Sequence of chain 1.A:
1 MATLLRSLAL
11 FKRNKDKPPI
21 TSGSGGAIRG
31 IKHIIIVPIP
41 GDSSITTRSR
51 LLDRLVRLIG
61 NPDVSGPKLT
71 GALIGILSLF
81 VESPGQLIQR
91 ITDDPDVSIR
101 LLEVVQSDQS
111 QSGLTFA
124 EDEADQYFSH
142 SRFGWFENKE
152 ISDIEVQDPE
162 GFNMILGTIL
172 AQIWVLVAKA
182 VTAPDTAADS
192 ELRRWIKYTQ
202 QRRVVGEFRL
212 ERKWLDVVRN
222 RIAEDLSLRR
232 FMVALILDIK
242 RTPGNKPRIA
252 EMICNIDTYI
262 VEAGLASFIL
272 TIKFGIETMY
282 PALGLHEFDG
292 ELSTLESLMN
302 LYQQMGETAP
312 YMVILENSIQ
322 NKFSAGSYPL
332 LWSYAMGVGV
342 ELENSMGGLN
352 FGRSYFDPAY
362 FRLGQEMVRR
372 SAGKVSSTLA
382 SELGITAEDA

Binding-site contacts:
Ligand atom O2' contacts residue THR183 of chain 1.A at 2.4 Å (h-bond).
Ligand atom O2 contacts residue SER346 of chain 1.A at 3.1 Å (h-bond).
Ligand atom C6 contacts residue LEU350 of chain 1.A at 3.7 Å (hydrophobic).
Ligand atom O4' contacts residue SER346 of chain 1.A at 2.7 Å (h-bond).
Ligand atom OP2 contacts residue ARG354 of chain 1.A at 3.7 Å.
Ligand atom OP1 contacts residue ALA267 of chain 1.A at 3.4 Å.
Ligand atom O2 contacts residue THR183 of chain 1.A at 3.7 Å.
Ligand atom P contacts residue LYS180 of chain 1.A at 3.8 Å.
Ligand atom OP1 contacts residue ARG194 of chain 1.A at 2.9 Å (salt-bridge).
Ligand atom C1' contacts residue SER346 of chain 1.A at 3.6 Å.
Ligand atom N4 contacts residue ASN351 of chain 1.A at 3.7 Å.
Ligand atom OP2 contacts residue GLY265 of chain 1.A at 3.1 Å (h-bond).
Ligand atom O3' contacts residue GLY265 of chain 1.A at 3.2 Å (h-bond).
Ligand atom O5' contacts residue ARG194 of chain 1.A at 3.5 Å (salt-bridge).
Ligand atom N1 contacts residue ASN351 of chain 1.A at 3.6 Å (h-bond).
Ligand atom N4 contacts residue TYR260 of chain 1.A at 3.6 Å.
Ligand atom C1' contacts residue THR183 of chain 1.A at 3.4 Å.
Ligand atom OP2 contacts residue LYS180 of chain 1.A at 3.1 Å (salt-bridge).
Ligand atom C2' contacts residue SER346 of chain 1.A at 3.4 Å.
Ligand atom OP2 contacts residue ARG194 of chain 1.A at 3.4 Å (salt-bridge).
Ligand atom O2' contacts residue GLY349 of chain 1.A at 3.5 Å (h-bond).
Ligand atom O2' contacts residue ILE320 of chain 1.A at 3.4 Å.
Ligand atom N4 contacts residue PHE352 of chain 1.A at 3.5 Å (h-bond).
Ligand atom C2' contacts residue THR183 of chain 1.A at 3.4 Å.
Ligand atom O5' contacts residue GLN321 of chain 1.A at 3.7 Å.
Ligand atom P contacts residue ARG194 of chain 1.A at 3.6 Å.
Ligand atom C5' contacts residue LEU350 of chain 1.A at 3.8 Å (hydrophobic).
Ligand atom C6 contacts residue ASN351 of chain 1.A at 3.6 Å.
Ligand atom C4 contacts residue ASN351 of chain 1.A at 3.1 Å.
Ligand atom C5 contacts residue ASN351 of chain 1.A at 3.4 Å.
Ligand atom C2 contacts residue ASN351 of chain 1.A at 3.4 Å.
Ligand atom N4 contacts residue GLY353 of chain 1.A at 3.6 Å.
Ligand atom OP1 contacts residue GLY265 of chain 1.A at 3.2 Å (h-bond).
Ligand atom C4' contacts residue SER346 of chain 1.A at 3.4 Å.
Ligand atom N3 contacts residue ASN351 of chain 1.A at 3.2 Å (h-bond).
Ligand atom OP2 contacts residue ALA267 of chain 1.A at 3.3 Å.
Ligand atom P contacts residue GLY265 of chain 1.A at 3.3 Å.
Ligand atom N4 contacts residue ARG195 of chain 1.A at 3.7 Å.
Ligand atom OP1 contacts residue LYS180 of chain 1.A at 3.7 Å.
Ligand atom O2' contacts residue SER346 of chain 1.A at 3.2 Å (h-bond).

The protein below binds the small molecule below.
Small molecule (SMILES): Nc1ccn([C@@H]2O[C@H](CO[P](=O)(O)O[C@H]3[C@@H](O)[C@H](n4ccc(N)nc4=O)O[C@@H]3CO[P](=O)(O)O[C@H]3[C@@H](O)[C@H](n4ccc(N)nc4=O)O[C@@H]3CO[P](=O)(O)O[C@H]3[C@@H](O)[C@H](n4ccc(N)nc4=O)O[C@@H]3CO[P](=O)(O)O[C@H]3[C@@H](O)[C@H](n4ccc(N)nc4=O)O[C@@H]3CO[P](=O)(O)O[C@H]3[C@@H](O)[C@H](n4ccc(N)nc4=O)O[C@@H]3COP(=O)=O)[C@@H](O)[C@H]2O)c(=O)n1